Sequence of chain 1.G:
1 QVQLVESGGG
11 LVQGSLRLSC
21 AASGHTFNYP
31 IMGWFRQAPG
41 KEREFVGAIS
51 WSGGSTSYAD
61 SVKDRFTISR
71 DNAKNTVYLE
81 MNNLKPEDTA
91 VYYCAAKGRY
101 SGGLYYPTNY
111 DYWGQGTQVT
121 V

Sequence of chain 1.D:
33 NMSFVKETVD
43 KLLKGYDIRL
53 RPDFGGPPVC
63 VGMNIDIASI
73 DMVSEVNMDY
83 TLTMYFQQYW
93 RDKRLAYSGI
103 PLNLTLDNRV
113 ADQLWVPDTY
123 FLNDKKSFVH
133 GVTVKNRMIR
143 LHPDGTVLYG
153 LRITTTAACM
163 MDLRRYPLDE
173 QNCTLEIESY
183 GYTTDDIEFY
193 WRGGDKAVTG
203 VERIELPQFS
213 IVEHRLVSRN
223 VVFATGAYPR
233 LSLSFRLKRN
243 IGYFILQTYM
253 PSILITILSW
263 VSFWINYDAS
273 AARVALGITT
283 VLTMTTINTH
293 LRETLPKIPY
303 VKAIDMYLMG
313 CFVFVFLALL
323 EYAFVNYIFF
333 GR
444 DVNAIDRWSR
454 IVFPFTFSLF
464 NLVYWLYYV

Binding-site contacts:
Ligand atom N2 contacts residue ARG221 of chain 1.D at 3.5 Å (salt-bridge).
Ligand atom C7 contacts residue ASN174 of chain 1.D at 3.8 Å.
Ligand atom O3 contacts residue ARG221 of chain 1.D at 2.7 Å (salt-bridge).
Ligand atom C6 contacts residue TYR29 of chain 1.G at 3.8 Å (hydrophobic).
Ligand atom C7 contacts residue SER236 of chain 1.D at 3.8 Å.
Ligand atom N2 contacts residue TYR29 of chain 1.G at 3.9 Å.
Ligand atom O3 contacts residue ASP111 of chain 1.G at 3.6 Å (salt-bridge).
Ligand atom C2 contacts residue ASN174 of chain 1.D at 2.5 Å.
Ligand atom C8 contacts residue ARG238 of chain 1.D at 3.3 Å.
Ligand atom O6 contacts residue ASN28 of chain 1.G at 3.7 Å.
Ligand atom N2 contacts residue ASN174 of chain 1.D at 2.9 Å (h-bond).
Ligand atom O6 contacts residue ARG217 of chain 1.D at 3.6 Å.
Ligand atom C8 contacts residue SER236 of chain 1.D at 3.9 Å.
Ligand atom C5 contacts residue SER220 of chain 1.D at 3.9 Å.
Ligand atom O7 contacts residue ARG217 of chain 1.D at 2.7 Å (salt-bridge).
Ligand atom C3 contacts residue ARG221 of chain 1.D at 3.8 Å.
Ligand atom O7 contacts residue ARG221 of chain 1.D at 3.4 Å.
Ligand atom C5 contacts residue ASN174 of chain 1.D at 3.7 Å.
Ligand atom C8 contacts residue SER101 of chain 1.G at 3.4 Å.
Ligand atom C2 contacts residue SER236 of chain 1.D at 3.7 Å.
Ligand atom O5 contacts residue ASN174 of chain 1.D at 2.4 Å (h-bond).
Ligand atom C6 contacts residue SER220 of chain 1.D at 3.3 Å.
Ligand atom C3 contacts residue SER236 of chain 1.D at 3.5 Å.
Ligand atom C4 contacts residue VAL219 of chain 1.D at 3.9 Å (hydrophobic).
Ligand atom O2 contacts residue THR108 of chain 1.G at 3.8 Å.
Ligand atom O5 contacts residue VAL219 of chain 1.D at 3.3 Å.
Ligand atom C7 contacts residue ARG238 of chain 1.D at 3.7 Å.
Ligand atom O7 contacts residue ARG238 of chain 1.D at 3.3 Å (salt-bridge).
Ligand atom C6 contacts residue ARG221 of chain 1.D at 3.8 Å.
Ligand atom C7 contacts residue ARG221 of chain 1.D at 3.2 Å.
Ligand atom O7 contacts residue VAL219 of chain 1.D at 3.7 Å.
Ligand atom C1 contacts residue ASN174 of chain 1.D at 1.4 Å.
Ligand atom C8 contacts residue ARG221 of chain 1.D at 3.5 Å.
Ligand atom O3 contacts residue ARG217 of chain 1.D at 3.1 Å (salt-bridge).
Ligand atom C7 contacts residue ARG217 of chain 1.D at 3.6 Å.
Ligand atom C3 contacts residue ASN174 of chain 1.D at 3.8 Å.
Ligand atom N2 contacts residue ASP111 of chain 1.G at 3.7 Å.
Ligand atom N2 contacts residue SER236 of chain 1.D at 3.0 Å (h-bond).
Ligand atom O3 contacts residue SER236 of chain 1.D at 3.9 Å.
Ligand atom O5 contacts residue ASN28 of chain 1.G at 3.6 Å (h-bond).

This small molecule binds to this protein.
Small molecule (SMILES): CC(=O)N[C@H]1[C@H](O[C@H]2[C@H](O)[C@@H](NC(C)=O)CO[C@@H]2CO)O[C@H](CO)[C@@H](O[C@@H]2O[C@H](CO[C@H]3O[C@H](CO)[C@@H](O)[C@H](O)[C@@H]3O)[C@@H](O)[C@H](O[C@H]3O[C@H](CO)[C@@H](O)[C@H](O)[C@@H]3O)[C@@H]2O)[C@@H]1O